Sequence of chain 53.A:
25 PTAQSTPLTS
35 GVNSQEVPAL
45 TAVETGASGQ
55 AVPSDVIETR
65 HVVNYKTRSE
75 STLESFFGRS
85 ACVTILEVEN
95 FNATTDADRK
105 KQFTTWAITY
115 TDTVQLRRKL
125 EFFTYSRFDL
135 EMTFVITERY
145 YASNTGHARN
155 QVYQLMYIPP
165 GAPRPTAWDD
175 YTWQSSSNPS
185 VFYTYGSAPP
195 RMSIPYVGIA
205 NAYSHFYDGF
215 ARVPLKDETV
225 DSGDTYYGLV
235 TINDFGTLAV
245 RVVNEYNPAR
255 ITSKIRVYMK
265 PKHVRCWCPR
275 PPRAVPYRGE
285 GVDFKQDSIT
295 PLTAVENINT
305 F

This protein binds this small molecule.
Small molecule (SMILES): CC(=O)N[C@H]1[C@H]([C@H](O)[C@H](O)CO)O[C@@](O)(C(=O)O)C[C@@H]1O

Binding-site contacts:
Ligand atom C5 contacts residue TYR145 of chain 53.A at 3.3 Å (hydrophobic).
Ligand atom O1B contacts residue SER147 of chain 53.A at 3.1 Å (h-bond).
Ligand atom C1 contacts residue PRO252 of chain 52.A at 4.1 Å (hydrophobic).
Ligand atom C7 contacts residue TYR145 of chain 53.A at 3.8 Å (hydrophobic).
Ligand atom O1B contacts residue ASN148 of chain 53.A at 4.3 Å.
Ligand atom C11 contacts residue TYR250 of chain 52.A at 3.7 Å (hydrophobic).
Ligand atom O1A contacts residue SER147 of chain 53.A at 2.8 Å (h-bond).
Ligand atom C8 contacts residue ALA146 of chain 53.A at 4.4 Å (hydrophobic).
Ligand atom O8 contacts residue ALA146 of chain 53.A at 3.3 Å.
Ligand atom C11 contacts residue ARG143 of chain 53.A at 4.0 Å.
Ligand atom C3 contacts residue PRO252 of chain 52.A at 3.9 Å (hydrophobic).
Ligand atom N5 contacts residue TYR250 of chain 52.A at 4.4 Å.
Ligand atom O4 contacts residue PRO252 of chain 52.A at 3.8 Å.
Ligand atom C9 contacts residue TYR145 of chain 53.A at 4.2 Å (hydrophobic).
Ligand atom C11 contacts residue TYR145 of chain 53.A at 3.7 Å (hydrophobic).
Ligand atom O1B contacts residue ALA146 of chain 53.A at 3.2 Å.
Ligand atom C10 contacts residue TYR250 of chain 52.A at 3.5 Å (hydrophobic).
Ligand atom C1 contacts residue SER147 of chain 53.A at 3.6 Å.
Ligand atom C4 contacts residue TYR145 of chain 53.A at 3.6 Å (hydrophobic).
Ligand atom O4 contacts residue TYR250 of chain 52.A at 3.4 Å.
Ligand atom C4 contacts residue PRO252 of chain 52.A at 3.8 Å (hydrophobic).
Ligand atom O4 contacts residue ASN251 of chain 52.A at 4.2 Å.
Ligand atom N5 contacts residue TYR145 of chain 53.A at 2.6 Å (h-bond).
Ligand atom C10 contacts residue TYR145 of chain 53.A at 3.6 Å (hydrophobic).
Ligand atom C6 contacts residue ALA146 of chain 53.A at 4.2 Å (hydrophobic).
Ligand atom O1A contacts residue PRO252 of chain 52.A at 3.3 Å.
Ligand atom O10 contacts residue TYR250 of chain 52.A at 2.7 Å (h-bond).
Ligand atom O4 contacts residue TYR145 of chain 53.A at 4.2 Å.
Ligand atom C1 contacts residue ALA146 of chain 53.A at 3.9 Å (hydrophobic).
Ligand atom O1A contacts residue ALA146 of chain 53.A at 4.2 Å.
Ligand atom C6 contacts residue TYR145 of chain 53.A at 3.4 Å (hydrophobic).

Sequence of chain 52.A:
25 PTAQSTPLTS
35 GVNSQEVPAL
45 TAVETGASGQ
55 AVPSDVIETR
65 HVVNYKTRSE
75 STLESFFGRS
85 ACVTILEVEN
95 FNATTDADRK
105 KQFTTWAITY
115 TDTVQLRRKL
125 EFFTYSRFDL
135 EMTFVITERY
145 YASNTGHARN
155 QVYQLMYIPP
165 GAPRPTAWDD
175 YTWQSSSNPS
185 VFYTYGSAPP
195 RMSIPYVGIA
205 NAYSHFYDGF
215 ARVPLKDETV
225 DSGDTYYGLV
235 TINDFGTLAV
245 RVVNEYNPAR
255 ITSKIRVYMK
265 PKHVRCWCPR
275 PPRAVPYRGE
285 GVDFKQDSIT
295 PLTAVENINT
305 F